Sequence of chain 1.A:
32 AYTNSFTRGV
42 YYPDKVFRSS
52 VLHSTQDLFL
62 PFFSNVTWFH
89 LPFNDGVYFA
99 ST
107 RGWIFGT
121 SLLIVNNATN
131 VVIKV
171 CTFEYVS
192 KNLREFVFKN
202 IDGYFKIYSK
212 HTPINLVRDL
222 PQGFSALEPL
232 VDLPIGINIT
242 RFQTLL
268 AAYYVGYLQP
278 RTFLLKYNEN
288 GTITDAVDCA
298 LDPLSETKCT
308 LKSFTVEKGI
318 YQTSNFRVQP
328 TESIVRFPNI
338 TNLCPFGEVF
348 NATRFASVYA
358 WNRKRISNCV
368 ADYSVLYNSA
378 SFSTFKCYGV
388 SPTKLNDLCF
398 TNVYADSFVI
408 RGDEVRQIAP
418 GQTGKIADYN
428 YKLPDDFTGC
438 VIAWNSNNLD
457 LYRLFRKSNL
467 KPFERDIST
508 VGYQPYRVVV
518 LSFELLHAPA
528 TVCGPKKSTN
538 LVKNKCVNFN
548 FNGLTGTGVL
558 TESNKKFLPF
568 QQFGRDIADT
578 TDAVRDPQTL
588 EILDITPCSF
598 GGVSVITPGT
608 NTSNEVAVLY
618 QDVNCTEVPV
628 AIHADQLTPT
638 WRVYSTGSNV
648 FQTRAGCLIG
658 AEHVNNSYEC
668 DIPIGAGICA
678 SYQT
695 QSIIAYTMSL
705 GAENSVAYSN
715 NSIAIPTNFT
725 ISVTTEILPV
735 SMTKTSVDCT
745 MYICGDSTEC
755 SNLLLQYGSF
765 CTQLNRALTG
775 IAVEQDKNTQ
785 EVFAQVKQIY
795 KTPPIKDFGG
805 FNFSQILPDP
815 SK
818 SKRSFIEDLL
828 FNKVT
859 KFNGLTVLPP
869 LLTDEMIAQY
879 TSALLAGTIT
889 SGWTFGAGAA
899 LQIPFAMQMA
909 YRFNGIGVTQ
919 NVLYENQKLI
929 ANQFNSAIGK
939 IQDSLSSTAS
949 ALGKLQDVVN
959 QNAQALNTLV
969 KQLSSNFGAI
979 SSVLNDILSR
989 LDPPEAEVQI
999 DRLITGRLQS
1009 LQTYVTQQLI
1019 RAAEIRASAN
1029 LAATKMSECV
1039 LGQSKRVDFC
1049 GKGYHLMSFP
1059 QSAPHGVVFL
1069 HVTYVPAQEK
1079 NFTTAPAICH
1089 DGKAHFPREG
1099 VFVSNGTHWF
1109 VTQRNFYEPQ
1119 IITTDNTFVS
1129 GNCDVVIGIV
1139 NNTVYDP

Binding-site contacts:
Ligand atom C3 contacts residue ASN806 of chain 1.A at 3.8 Å.
Ligand atom O5 contacts residue ASN806 of chain 1.A at 2.4 Å (h-bond).
Ligand atom C5 contacts residue ASN806 of chain 1.A at 3.7 Å.
Ligand atom O5 contacts residue GLN809 of chain 1.A at 4.0 Å.
Ligand atom C8 contacts residue ASN806 of chain 1.A at 3.9 Å.
Ligand atom O6 contacts residue SER808 of chain 1.A at 4.3 Å.
Ligand atom N2 contacts residue ASN806 of chain 1.A at 2.9 Å (h-bond).
Ligand atom O6 contacts residue GLN809 of chain 1.A at 3.3 Å (h-bond).
Ligand atom C7 contacts residue ASN806 of chain 1.A at 3.1 Å.
Ligand atom O7 contacts residue ASN806 of chain 1.A at 3.1 Å (h-bond).
Ligand atom C6 contacts residue GLN809 of chain 1.A at 4.5 Å.
Ligand atom O5 contacts residue SER808 of chain 1.A at 3.0 Å (h-bond).
Ligand atom C5 contacts residue SER808 of chain 1.A at 3.4 Å.
Ligand atom C1 contacts residue SER808 of chain 1.A at 3.4 Å.
Ligand atom C6 contacts residue SER808 of chain 1.A at 3.8 Å.
Ligand atom C2 contacts residue ASN806 of chain 1.A at 2.5 Å.
Ligand atom C4 contacts residue ASN806 of chain 1.A at 4.2 Å.
Ligand atom C1 contacts residue ASN806 of chain 1.A at 1.4 Å.

This protein binds this small molecule.
Small molecule (SMILES): CC(=O)N[C@@H]1[C@@H](O)[C@H](O)[C@@H](CO)O[C@H]1O